A small-molecule ligand and the protein it binds are described below.
Small molecule (SMILES): O=C1CCSCc2ccc(cc2)CSC/C=C/CNC(=O)[C@H]2CCCN(C2)C(=O)[C@H](Cc2ccc(Cl)cc2)N1

Binding-site contacts:
Ligand atom CL1 contacts residue VAL225 of chain 1.B at 3.7 Å.
Ligand atom C12 contacts residue SO41 of chain 1.G at 3.3 Å.
Ligand atom C4 contacts residue TRP227 of chain 1.B at 3.5 Å (hydrophobic).
Ligand atom C16 contacts residue GLY228 of chain 1.B at 3.7 Å.
Ligand atom S1 contacts residue GLU94 of chain 1.B at 3.6 Å (salt-bridge).
Ligand atom C16 contacts residue ALA200 of chain 1.B at 3.7 Å (hydrophobic).
Ligand atom C15 contacts residue GLY228 of chain 1.B at 3.6 Å.
Ligand atom CL1 contacts residue ALA200 of chain 1.B at 3.6 Å.
Ligand atom C12 contacts residue CYS201 of chain 1.B at 3.7 Å (hydrophobic).
Ligand atom O2 contacts residue SO41 of chain 1.G at 3.5 Å (h-bond).
Ligand atom N1 contacts residue GLY228 of chain 1.B at 3.2 Å (h-bond).
Ligand atom C25 contacts residue TYR47 of chain 1.B at 3.4 Å (hydrophobic).
Ligand atom C11 contacts residue GLY228 of chain 1.B at 3.5 Å.
Ligand atom C17 contacts residue TRP227 of chain 1.B at 3.6 Å (hydrophobic).
Ligand atom C21 contacts residue HIS43 of chain 1.B at 3.6 Å.
Ligand atom C3 contacts residue LEU96 of chain 1.B at 3.6 Å (hydrophobic).
Ligand atom C19 contacts residue GLY228 of chain 1.B at 3.6 Å.
Ligand atom C25 contacts residue LEU96 of chain 1.B at 3.5 Å (hydrophobic).
Ligand atom C12 contacts residue GLU202 of chain 1.B at 3.4 Å.
Ligand atom C21 contacts residue SO41 of chain 1.G at 3.7 Å.
Ligand atom C5 contacts residue TRP227 of chain 1.B at 3.6 Å (hydrophobic).
Ligand atom CL1 contacts residue GLY238 of chain 1.B at 3.6 Å.
Ligand atom C29 contacts residue TRP50 of chain 1.B at 3.6 Å (hydrophobic).
Ligand atom C17 contacts residue VAL225 of chain 1.B at 3.5 Å (hydrophobic).
Ligand atom C27 contacts residue TYR47 of chain 1.B at 3.6 Å (hydrophobic).
Ligand atom CL1 contacts residue PHE239 of chain 1.B at 3.6 Å.
Ligand atom C18 contacts residue SER205 of chain 1.B at 3.5 Å.
Ligand atom C24 contacts residue TYR47 of chain 1.B at 3.5 Å (hydrophobic).
Ligand atom O3 contacts residue TRP227 of chain 1.B at 3.0 Å.
Ligand atom C6 contacts residue TRP227 of chain 1.B at 3.6 Å (hydrophobic).
Ligand atom O3 contacts residue GLY228 of chain 1.B at 3.2 Å (h-bond).
Ligand atom C19 contacts residue TRP227 of chain 1.B at 3.7 Å (hydrophobic).
Ligand atom C24 contacts residue LEU96 of chain 1.B at 3.5 Å (hydrophobic).
Ligand atom C1 contacts residue TYR47 of chain 1.B at 3.4 Å (hydrophobic).
Ligand atom C16 contacts residue TRP227 of chain 1.B at 3.5 Å (hydrophobic).
Ligand atom N3 contacts residue GLY228 of chain 1.B at 2.8 Å (h-bond).
Ligand atom C9 contacts residue GLY228 of chain 1.B at 3.3 Å.
Ligand atom C23 contacts residue TYR47 of chain 1.B at 3.6 Å (hydrophobic).
Ligand atom C20 contacts residue SO41 of chain 1.G at 3.0 Å.
Ligand atom CL1 contacts residue TRP227 of chain 1.B at 3.4 Å.

Sequence of chain 1.B:
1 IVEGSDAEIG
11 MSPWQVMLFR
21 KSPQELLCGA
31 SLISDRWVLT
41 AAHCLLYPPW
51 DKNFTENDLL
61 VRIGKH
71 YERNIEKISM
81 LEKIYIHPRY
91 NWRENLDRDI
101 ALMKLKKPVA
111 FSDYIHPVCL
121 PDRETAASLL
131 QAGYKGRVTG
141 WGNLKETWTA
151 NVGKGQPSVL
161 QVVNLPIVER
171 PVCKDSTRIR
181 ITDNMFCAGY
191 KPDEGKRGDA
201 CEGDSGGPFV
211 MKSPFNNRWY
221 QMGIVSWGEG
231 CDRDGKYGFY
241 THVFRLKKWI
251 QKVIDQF